Sequence of chain 1.C:
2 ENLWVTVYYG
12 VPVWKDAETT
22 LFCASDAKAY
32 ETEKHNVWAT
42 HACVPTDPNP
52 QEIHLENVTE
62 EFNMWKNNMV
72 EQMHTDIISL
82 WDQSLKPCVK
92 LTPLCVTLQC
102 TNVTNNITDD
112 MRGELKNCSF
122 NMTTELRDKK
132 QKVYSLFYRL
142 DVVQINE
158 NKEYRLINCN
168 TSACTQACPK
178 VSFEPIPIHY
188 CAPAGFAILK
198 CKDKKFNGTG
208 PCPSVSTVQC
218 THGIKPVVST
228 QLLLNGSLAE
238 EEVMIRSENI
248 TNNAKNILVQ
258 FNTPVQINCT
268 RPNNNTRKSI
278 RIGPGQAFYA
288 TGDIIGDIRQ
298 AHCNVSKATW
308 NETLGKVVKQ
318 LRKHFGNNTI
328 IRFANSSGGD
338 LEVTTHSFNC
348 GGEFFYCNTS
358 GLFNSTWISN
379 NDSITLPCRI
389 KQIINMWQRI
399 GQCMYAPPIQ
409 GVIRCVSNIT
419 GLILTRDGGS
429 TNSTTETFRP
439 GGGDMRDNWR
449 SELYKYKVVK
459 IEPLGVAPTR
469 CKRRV

Binding-site contacts:
Ligand atom C2 contacts residue ASN232 of chain 1.C at 2.4 Å.
Ligand atom C6 contacts residue NAG1 of chain 1.Y at 3.3 Å.
Ligand atom C2 contacts residue SER415 of chain 1.C at 3.6 Å.
Ligand atom O6 contacts residue ARG412 of chain 1.C at 3.4 Å (salt-bridge).
Ligand atom N2 contacts residue SER415 of chain 1.C at 2.9 Å (h-bond).
Ligand atom C6 contacts residue GLU181 of chain 1.C at 3.9 Å.
Ligand atom C7 contacts residue ASN232 of chain 1.C at 3.6 Å.
Ligand atom O5 contacts residue LYS222 of chain 1.C at 4.2 Å.
Ligand atom C5 contacts residue ASN232 of chain 1.C at 3.6 Å.
Ligand atom O5 contacts residue GLU181 of chain 1.C at 3.5 Å (salt-bridge).
Ligand atom C6 contacts residue GLY348 of chain 1.C at 3.6 Å.
Ligand atom C7 contacts residue SER415 of chain 1.C at 4.0 Å.
Ligand atom C8 contacts residue LEU231 of chain 1.C at 3.7 Å (hydrophobic).
Ligand atom C3 contacts residue ASN232 of chain 1.C at 3.8 Å.
Ligand atom C8 contacts residue ASN346 of chain 1.C at 3.5 Å.
Ligand atom C5 contacts residue NAG1 of chain 1.Y at 3.4 Å.
Ligand atom O5 contacts residue NAG1 of chain 1.Y at 3.1 Å.
Ligand atom O6 contacts residue CYS413 of chain 1.C at 3.6 Å.
Ligand atom C8 contacts residue SER415 of chain 1.C at 4.0 Å.
Ligand atom O7 contacts residue ASN232 of chain 1.C at 4.0 Å.
Ligand atom C5 contacts residue VAL414 of chain 1.C at 3.7 Å (hydrophobic).
Ligand atom C1 contacts residue ASN232 of chain 1.C at 1.4 Å.
Ligand atom C1 contacts residue GLU181 of chain 1.C at 3.7 Å.
Ligand atom C1 contacts residue NAG1 of chain 1.Y at 3.9 Å.
Ligand atom O3 contacts residue GLU181 of chain 1.C at 3.9 Å.
Ligand atom O5 contacts residue ASN232 of chain 1.C at 2.3 Å (h-bond).
Ligand atom C7 contacts residue ASN346 of chain 1.C at 3.9 Å.
Ligand atom N2 contacts residue ASN232 of chain 1.C at 2.9 Å (h-bond).
Ligand atom O6 contacts residue LYS222 of chain 1.C at 4.0 Å.
Ligand atom O6 contacts residue GLY348 of chain 1.C at 3.9 Å.
Ligand atom C1 contacts residue SER415 of chain 1.C at 3.7 Å.
Ligand atom O7 contacts residue ASN346 of chain 1.C at 3.8 Å.
Ligand atom C4 contacts residue GLU181 of chain 1.C at 3.9 Å.
Ligand atom C2 contacts residue GLU181 of chain 1.C at 4.0 Å.
Ligand atom C5 contacts residue GLU181 of chain 1.C at 3.3 Å.
Ligand atom C4 contacts residue ASN232 of chain 1.C at 4.2 Å.
Ligand atom O3 contacts residue CYS413 of chain 1.C at 3.5 Å (h-bond).
Ligand atom O6 contacts residue NAG1 of chain 1.Y at 3.0 Å.
Ligand atom C3 contacts residue SER415 of chain 1.C at 3.7 Å.
Ligand atom O7 contacts residue PRO182 of chain 1.C at 4.1 Å.

A small-molecule ligand and the protein it binds are described below.
Small molecule (SMILES): CC(=O)N[C@H]1[C@H](O[C@H]2[C@H](O)[C@@H](NC(C)=O)CO[C@@H]2CO)O[C@H](CO)[C@@H](O[C@@H]2O[C@H](CO)[C@@H](O)[C@H](O[C@H]3O[C@H](CO)[C@@H](O)[C@H](O)[C@@H]3O)[C@@H]2O)[C@@H]1O